Binding-site contacts:
Ligand atom O3 contacts residue GLY239 of chain 1.A at 4.0 Å.
Ligand atom O4 contacts residue ALA341 of chain 1.A at 3.8 Å.
Ligand atom C4 contacts residue SER339 of chain 1.A at 3.4 Å.
Ligand atom O3 contacts residue LEU340 of chain 1.A at 4.5 Å.
Ligand atom C3 contacts residue LEU340 of chain 1.A at 3.7 Å (hydrophobic).
Ligand atom C6 contacts residue SER339 of chain 1.A at 4.3 Å.
Ligand atom C5 contacts residue ALA341 of chain 1.A at 4.2 Å (hydrophobic).
Ligand atom C1 contacts residue PRO238 of chain 1.A at 4.2 Å (hydrophobic).
Ligand atom O4 contacts residue SER339 of chain 1.A at 4.4 Å.
Ligand atom O2 contacts residue SER339 of chain 1.A at 3.7 Å.
Ligand atom O3 contacts residue SER339 of chain 1.A at 4.2 Å.
Ligand atom O4 contacts residue PRO342 of chain 1.A at 3.7 Å.
Ligand atom C3 contacts residue SER339 of chain 1.A at 2.9 Å.
Ligand atom C2 contacts residue PRO238 of chain 1.A at 4.1 Å (hydrophobic).
Ligand atom C1 contacts residue SER339 of chain 1.A at 1.5 Å.
Ligand atom C6 contacts residue ALA341 of chain 1.A at 4.1 Å (hydrophobic).
Ligand atom O5 contacts residue SER339 of chain 1.A at 2.4 Å (h-bond).
Ligand atom C4 contacts residue LEU340 of chain 1.A at 3.4 Å (hydrophobic).
Ligand atom C3 contacts residue GLY239 of chain 1.A at 3.8 Å.
Ligand atom O6 contacts residue ALA341 of chain 1.A at 4.4 Å.
Ligand atom C5 contacts residue SER339 of chain 1.A at 2.9 Å.
Ligand atom C3 contacts residue PRO238 of chain 1.A at 4.5 Å (hydrophobic).
Ligand atom O6 contacts residue SER339 of chain 1.A at 4.4 Å.
Ligand atom C6 contacts residue LEU340 of chain 1.A at 4.2 Å (hydrophobic).
Ligand atom O4 contacts residue LEU340 of chain 1.A at 2.6 Å (h-bond).
Ligand atom C5 contacts residue LEU340 of chain 1.A at 3.5 Å (hydrophobic).
Ligand atom C2 contacts residue SER339 of chain 1.A at 2.4 Å.

Sequence of chain 1.A:
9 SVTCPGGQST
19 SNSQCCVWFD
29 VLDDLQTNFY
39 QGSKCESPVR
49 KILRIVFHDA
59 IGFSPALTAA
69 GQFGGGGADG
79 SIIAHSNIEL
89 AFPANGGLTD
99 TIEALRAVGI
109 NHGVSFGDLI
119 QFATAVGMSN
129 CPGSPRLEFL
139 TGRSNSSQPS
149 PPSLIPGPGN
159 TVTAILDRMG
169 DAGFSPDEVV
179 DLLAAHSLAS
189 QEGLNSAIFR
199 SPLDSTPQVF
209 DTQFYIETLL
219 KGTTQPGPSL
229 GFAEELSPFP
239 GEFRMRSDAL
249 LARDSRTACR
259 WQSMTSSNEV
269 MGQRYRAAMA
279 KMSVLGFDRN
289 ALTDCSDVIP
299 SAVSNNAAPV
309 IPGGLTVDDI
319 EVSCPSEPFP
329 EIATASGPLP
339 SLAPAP

This protein binds this small molecule.
Small molecule (SMILES): OC[C@H]1O[C@H](O)[C@@H](O)[C@@H](O)[C@@H]1O